Binding-site contacts:
Ligand atom C28 contacts residue GLN279 of chain 2.A at 3.2 Å.
Ligand atom O7 contacts residue PHE391 of chain 2.A at 3.6 Å.
Ligand atom C27 contacts residue ILE266 of chain 2.A at 3.7 Å (hydrophobic).
Ligand atom C12 contacts residue PHE391 of chain 2.A at 3.2 Å (hydrophobic).
Ligand atom O8 contacts residue PHE396 of chain 2.A at 3.6 Å.
Ligand atom C25 contacts residue GLN265 of chain 2.A at 3.7 Å.
Ligand atom C13 contacts residue PHE353 of chain 2.A at 3.7 Å (hydrophobic).
Ligand atom C3 contacts residue SER239 of chain 2.A at 3.2 Å.
Ligand atom O7 contacts residue HIS198 of chain 2.A at 2.9 Å (h-bond).
Ligand atom C1 contacts residue PHE391 of chain 2.A at 3.6 Å (hydrophobic).
Ligand atom C5 contacts residue CO1 of chain 2.B at 3.6 Å.
Ligand atom C13 contacts residue GLY392 of chain 2.A at 3.3 Å.
Ligand atom O7 contacts residue HIS280 of chain 2.A at 3.4 Å (h-bond).
Ligand atom N20 contacts residue PHE353 of chain 2.A at 3.6 Å.
Ligand atom C27 contacts residue GLN265 of chain 2.A at 3.3 Å.
Ligand atom C12 contacts residue PHE353 of chain 2.A at 3.7 Å (hydrophobic).
Ligand atom C28 contacts residue GLN265 of chain 2.A at 3.6 Å.
Ligand atom O11 contacts residue GLU366 of chain 2.A at 3.2 Å (salt-bridge).
Ligand atom O11 contacts residue CO1 of chain 2.B at 2.0 Å.
Ligand atom C2 contacts residue SER239 of chain 2.A at 3.6 Å.
Ligand atom C27 contacts residue LEU237 of chain 2.A at 3.7 Å (hydrophobic).
Ligand atom C9 contacts residue CO1 of chain 2.B at 3.1 Å.
Ligand atom O11 contacts residue HIS280 of chain 2.A at 3.1 Å (h-bond).
Ligand atom C26 contacts residue LEU237 of chain 2.A at 3.7 Å (hydrophobic).
Ligand atom C15 contacts residue PHE353 of chain 2.A at 3.3 Å (hydrophobic).
Ligand atom C14 contacts residue PHE353 of chain 2.A at 3.4 Å (hydrophobic).
Ligand atom C2 contacts residue PHE391 of chain 2.A at 3.6 Å (hydrophobic).
Ligand atom O7 contacts residue CO1 of chain 2.B at 2.0 Å.
Ligand atom C16 contacts residue PHE353 of chain 2.A at 3.3 Å (hydrophobic).
Ligand atom C9 contacts residue PHE391 of chain 2.A at 3.5 Å (hydrophobic).
Ligand atom C26 contacts residue GLN265 of chain 2.A at 3.1 Å.
Ligand atom C5 contacts residue PHE391 of chain 2.A at 3.6 Å (hydrophobic).
Ligand atom C10 contacts residue PHE353 of chain 2.A at 3.5 Å (hydrophobic).
Ligand atom C25 contacts residue PHE396 of chain 2.A at 3.7 Å (hydrophobic).
Ligand atom C29 contacts residue GLN279 of chain 2.A at 3.7 Å.
Ligand atom C12 contacts residue GLY392 of chain 2.A at 3.6 Å.
Ligand atom C22 contacts residue LEU399 of chain 2.A at 3.5 Å (hydrophobic).
Ligand atom C6 contacts residue PHE391 of chain 2.A at 3.5 Å (hydrophobic).
Ligand atom N18 contacts residue PHE353 of chain 2.A at 3.7 Å.
Ligand atom C6 contacts residue CO1 of chain 2.B at 3.1 Å.

Sequence of chain 2.A:
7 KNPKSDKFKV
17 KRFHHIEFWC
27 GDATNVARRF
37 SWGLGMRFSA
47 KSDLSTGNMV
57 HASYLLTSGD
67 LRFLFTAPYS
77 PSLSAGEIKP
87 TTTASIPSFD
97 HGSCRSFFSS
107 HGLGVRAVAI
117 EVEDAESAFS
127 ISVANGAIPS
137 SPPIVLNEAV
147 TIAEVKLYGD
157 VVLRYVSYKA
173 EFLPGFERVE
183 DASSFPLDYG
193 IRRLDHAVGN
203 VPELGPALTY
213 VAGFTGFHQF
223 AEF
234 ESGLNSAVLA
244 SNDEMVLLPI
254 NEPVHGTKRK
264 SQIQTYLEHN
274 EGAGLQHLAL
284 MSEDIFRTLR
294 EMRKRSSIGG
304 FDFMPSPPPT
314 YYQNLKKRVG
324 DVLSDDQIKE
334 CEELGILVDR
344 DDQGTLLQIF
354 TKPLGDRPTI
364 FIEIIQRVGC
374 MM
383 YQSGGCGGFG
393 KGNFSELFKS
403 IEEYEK

A small-molecule ligand and the protein it binds are described below.
Small molecule (SMILES): Cc1c(C(=O)C2=C(O)CCCC2=O)ccc2c1n(Cc1ccccc1)c(=O)n2C